Binding-site contacts:
Ligand atom C2 contacts residue PRO269 of chain 1.D at 4.5 Å (hydrophobic).
Ligand atom C2 contacts residue HEM1 of chain 1.P at 4.0 Å.
Ligand atom S contacts residue PRO269 of chain 1.D at 4.1 Å.
Ligand atom N1 contacts residue HEM1 of chain 1.P at 3.2 Å.
Ligand atom S contacts residue HEM1 of chain 1.P at 3.5 Å (h-bond).
Ligand atom N1 contacts residue TYR292 of chain 1.D at 4.1 Å.
Ligand atom N2 contacts residue HEM1 of chain 1.P at 3.8 Å.
Ligand atom C2 contacts residue VAL271 of chain 1.D at 3.6 Å (hydrophobic).
Ligand atom N2 contacts residue GLU296 of chain 1.D at 2.8 Å (salt-bridge).
Ligand atom C1 contacts residue PHE288 of chain 1.D at 3.1 Å (hydrophobic).
Ligand atom C3 contacts residue HEM1 of chain 1.P at 3.6 Å.
Ligand atom N1 contacts residue TRP291 of chain 1.D at 2.6 Å (h-bond).
Ligand atom C1 contacts residue HEM1 of chain 1.P at 4.0 Å.
Ligand atom S contacts residue GLY290 of chain 1.D at 3.9 Å.
Ligand atom N1 contacts residue GLU296 of chain 1.D at 2.9 Å (salt-bridge).
Ligand atom C2 contacts residue PHE288 of chain 1.D at 4.5 Å (hydrophobic).
Ligand atom C3 contacts residue TRP291 of chain 1.D at 3.8 Å (hydrophobic).
Ligand atom C3 contacts residue PRO269 of chain 1.D at 3.7 Å (hydrophobic).
Ligand atom N2 contacts residue PRO269 of chain 1.D at 3.9 Å.
Ligand atom C1 contacts residue VAL271 of chain 1.D at 3.2 Å (hydrophobic).
Ligand atom N1 contacts residue PRO269 of chain 1.D at 3.7 Å.
Ligand atom C3 contacts residue GLU296 of chain 1.D at 3.5 Å.

Sequence of chain 1.D:
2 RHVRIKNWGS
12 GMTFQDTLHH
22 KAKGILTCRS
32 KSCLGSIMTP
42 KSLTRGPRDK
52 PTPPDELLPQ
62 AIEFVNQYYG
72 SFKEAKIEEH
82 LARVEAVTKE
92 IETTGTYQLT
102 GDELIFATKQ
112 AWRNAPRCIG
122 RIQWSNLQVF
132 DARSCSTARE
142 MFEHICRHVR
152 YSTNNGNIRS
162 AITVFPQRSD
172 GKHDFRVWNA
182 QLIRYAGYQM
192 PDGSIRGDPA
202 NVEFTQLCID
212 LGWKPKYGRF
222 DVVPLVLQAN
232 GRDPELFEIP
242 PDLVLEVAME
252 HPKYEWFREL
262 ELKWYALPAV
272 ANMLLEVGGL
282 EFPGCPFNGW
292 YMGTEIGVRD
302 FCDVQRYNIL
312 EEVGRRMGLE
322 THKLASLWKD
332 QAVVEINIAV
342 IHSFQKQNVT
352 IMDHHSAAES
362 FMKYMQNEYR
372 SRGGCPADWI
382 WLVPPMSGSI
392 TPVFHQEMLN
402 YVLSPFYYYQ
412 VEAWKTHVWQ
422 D

The small molecule below binds the protein below.
Small molecule (SMILES): CCSC(=N)N